The small molecule below binds the protein below.
Small molecule (SMILES): Nc1nc(Cl)c2ncn(Cc3cnc(-c4ccccc4)o3)c2n1

Sequence of chain 1.A:
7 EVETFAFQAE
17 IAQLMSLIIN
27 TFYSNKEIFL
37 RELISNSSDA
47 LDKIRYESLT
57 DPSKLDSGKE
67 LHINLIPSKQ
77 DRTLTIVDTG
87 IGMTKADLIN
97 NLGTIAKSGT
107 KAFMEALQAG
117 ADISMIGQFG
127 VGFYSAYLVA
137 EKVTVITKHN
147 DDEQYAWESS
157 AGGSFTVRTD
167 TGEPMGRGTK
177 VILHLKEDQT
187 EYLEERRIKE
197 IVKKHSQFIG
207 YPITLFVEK

Binding-site contacts:
Ligand atom C08 contacts residue MET89 of chain 1.A at 3.9 Å (hydrophobic).
Ligand atom C21 contacts residue LEU94 of chain 1.A at 3.8 Å (hydrophobic).
Ligand atom C11 contacts residue ASN42 of chain 1.A at 3.4 Å.
Ligand atom C20 contacts residue TRP153 of chain 1.A at 3.3 Å (hydrophobic).
Ligand atom C17 contacts residue LEU98 of chain 1.A at 3.9 Å (hydrophobic).
Ligand atom C13 contacts residue PHE129 of chain 1.A at 3.7 Å (hydrophobic).
Ligand atom O12 contacts residue LEU98 of chain 1.A at 3.9 Å.
Ligand atom C19 contacts residue TRP153 of chain 1.A at 3.8 Å (hydrophobic).
Ligand atom C08 contacts residue ALA46 of chain 1.A at 3.6 Å (hydrophobic).
Ligand atom N07 contacts residue ALA46 of chain 1.A at 3.5 Å.
Ligand atom C21 contacts residue PHE129 of chain 1.A at 3.8 Å (hydrophobic).
Ligand atom N14 contacts residue LEU98 of chain 1.A at 3.9 Å.
Ligand atom C16 contacts residue PHE129 of chain 1.A at 3.8 Å (hydrophobic).
Ligand atom CL2 contacts residue ILE87 of chain 1.A at 3.4 Å.
Ligand atom C18 contacts residue PHE129 of chain 1.A at 4.0 Å (hydrophobic).
Ligand atom C09 contacts residue MET89 of chain 1.A at 3.9 Å (hydrophobic).
Ligand atom C22 contacts residue MET89 of chain 1.A at 3.8 Å (hydrophobic).
Ligand atom N10 contacts residue SER43 of chain 1.A at 3.8 Å.
Ligand atom N07 contacts residue THR175 of chain 1.A at 3.7 Å.
Ligand atom N01 contacts residue MET89 of chain 1.A at 4.0 Å.
Ligand atom C17 contacts residue PHE129 of chain 1.A at 3.8 Å (hydrophobic).
Ligand atom N14 contacts residue PHE129 of chain 1.A at 3.9 Å.
Ligand atom O12 contacts residue PHE129 of chain 1.A at 3.8 Å.
Ligand atom C06 contacts residue ASP84 of chain 1.A at 4.0 Å.
Ligand atom CL2 contacts residue ALA46 of chain 1.A at 3.6 Å.
Ligand atom C18 contacts residue LEU98 of chain 1.A at 4.1 Å (hydrophobic).
Ligand atom N10 contacts residue THR175 of chain 1.A at 3.9 Å.
Ligand atom C20 contacts residue LEU94 of chain 1.A at 3.9 Å (hydrophobic).
Ligand atom C21 contacts residue VAL141 of chain 1.A at 4.1 Å (hydrophobic).
Ligand atom CL2 contacts residue MET89 of chain 1.A at 3.7 Å.
Ligand atom N10 contacts residue ASP84 of chain 1.A at 2.9 Å (salt-bridge).
Ligand atom C13 contacts residue LEU98 of chain 1.A at 3.7 Å (hydrophobic).
Ligand atom C06 contacts residue ASN42 of chain 1.A at 4.0 Å.
Ligand atom CL2 contacts residue GLY88 of chain 1.A at 3.1 Å.
Ligand atom C18 contacts residue TYR130 of chain 1.A at 4.0 Å (hydrophobic).
Ligand atom C22 contacts residue PHE129 of chain 1.A at 3.6 Å (hydrophobic).
Ligand atom N05 contacts residue ASN42 of chain 1.A at 3.6 Å.
Ligand atom C15 contacts residue PHE129 of chain 1.A at 3.8 Å (hydrophobic).
Ligand atom C02 contacts residue LEU98 of chain 1.A at 3.8 Å (hydrophobic).
Ligand atom N01 contacts residue LEU98 of chain 1.A at 4.0 Å.